This protein binds this small molecule.
Small molecule (SMILES): COc1ccc(OC)c(/C=C/C(=O)c2cc(OC)c(OC)cc2CCNC(C)=O)c1

Sequence of chain 1.D:
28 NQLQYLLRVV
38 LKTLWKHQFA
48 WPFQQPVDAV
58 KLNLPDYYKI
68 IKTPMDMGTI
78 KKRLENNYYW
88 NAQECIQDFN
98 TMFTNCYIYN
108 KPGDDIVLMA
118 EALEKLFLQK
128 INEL

Binding-site contacts:
Ligand atom CAP contacts residue TRP48 of chain 1.D at 4.2 Å (hydrophobic).
Ligand atom CAI contacts residue LEU59 of chain 1.D at 3.8 Å (hydrophobic).
Ligand atom CAT contacts residue ASP111 of chain 1.D at 3.8 Å.
Ligand atom CAQ contacts residue LEU59 of chain 1.D at 3.9 Å (hydrophobic).
Ligand atom OAX contacts residue TRP48 of chain 1.D at 4.1 Å.
Ligand atom CAH contacts residue LEU59 of chain 1.D at 3.7 Å (hydrophobic).
Ligand atom CAZ contacts residue VAL54 of chain 1.D at 3.7 Å (hydrophobic).
Ligand atom CBB contacts residue CYS103 of chain 1.D at 4.2 Å (hydrophobic).
Ligand atom CBB contacts residue ILE113 of chain 1.D at 3.8 Å (hydrophobic).
Ligand atom CAT contacts residue ASN107 of chain 1.D at 3.1 Å.
Ligand atom CAP contacts residue LEU59 of chain 1.D at 3.6 Å (hydrophobic).
Ligand atom OBC contacts residue CYS103 of chain 1.D at 3.1 Å (h-bond).
Ligand atom OBC contacts residue ILE113 of chain 1.D at 3.6 Å.
Ligand atom OAR contacts residue ASN107 of chain 1.D at 4.1 Å.
Ligand atom CBD contacts residue PRO49 of chain 1.D at 4.1 Å (hydrophobic).
Ligand atom NBA contacts residue ASN107 of chain 1.D at 3.6 Å (h-bond).
Ligand atom CAQ contacts residue LEU61 of chain 1.D at 3.7 Å (hydrophobic).
Ligand atom CBD contacts residue VAL54 of chain 1.D at 3.7 Å (hydrophobic).
Ligand atom CAI contacts residue TRP48 of chain 1.D at 3.9 Å (hydrophobic).
Ligand atom CAH contacts residue TRP48 of chain 1.D at 4.0 Å (hydrophobic).
Ligand atom OAS contacts residue ILE113 of chain 1.D at 3.8 Å.
Ligand atom CAT contacts residue ILE113 of chain 1.D at 3.7 Å (hydrophobic).
Ligand atom CAK contacts residue TRP48 of chain 1.D at 3.8 Å (hydrophobic).
Ligand atom OAJ contacts residue PRO49 of chain 1.D at 3.8 Å.
Ligand atom CAU contacts residue TRP48 of chain 1.D at 4.2 Å (hydrophobic).
Ligand atom CAK contacts residue LEU59 of chain 1.D at 3.9 Å (hydrophobic).
Ligand atom CAE contacts residue ASN107 of chain 1.D at 3.6 Å.
Ligand atom CBB contacts residue ASN107 of chain 1.D at 3.5 Å.
Ligand atom CAD contacts residue ILE113 of chain 1.D at 3.7 Å (hydrophobic).
Ligand atom CAN contacts residue TRP48 of chain 1.D at 4.0 Å (hydrophobic).
Ligand atom CAB contacts residue ILE113 of chain 1.D at 4.2 Å (hydrophobic).
Ligand atom CAY contacts residue GLN52 of chain 1.D at 3.5 Å.
Ligand atom OAJ contacts residue LEU59 of chain 1.D at 3.8 Å.
Ligand atom CAZ contacts residue LEU61 of chain 1.D at 4.1 Å (hydrophobic).
Ligand atom CAF contacts residue ASN107 of chain 1.D at 4.2 Å.
Ligand atom OAR contacts residue ILE113 of chain 1.D at 3.4 Å.
Ligand atom CAF contacts residue ILE113 of chain 1.D at 3.7 Å (hydrophobic).
Ligand atom CAG contacts residue LEU59 of chain 1.D at 4.0 Å (hydrophobic).
Ligand atom CAY contacts residue TRP48 of chain 1.D at 3.6 Å (hydrophobic).
Ligand atom OBC contacts residue ASN107 of chain 1.D at 2.7 Å (h-bond).